Sequence of chain 1.A:
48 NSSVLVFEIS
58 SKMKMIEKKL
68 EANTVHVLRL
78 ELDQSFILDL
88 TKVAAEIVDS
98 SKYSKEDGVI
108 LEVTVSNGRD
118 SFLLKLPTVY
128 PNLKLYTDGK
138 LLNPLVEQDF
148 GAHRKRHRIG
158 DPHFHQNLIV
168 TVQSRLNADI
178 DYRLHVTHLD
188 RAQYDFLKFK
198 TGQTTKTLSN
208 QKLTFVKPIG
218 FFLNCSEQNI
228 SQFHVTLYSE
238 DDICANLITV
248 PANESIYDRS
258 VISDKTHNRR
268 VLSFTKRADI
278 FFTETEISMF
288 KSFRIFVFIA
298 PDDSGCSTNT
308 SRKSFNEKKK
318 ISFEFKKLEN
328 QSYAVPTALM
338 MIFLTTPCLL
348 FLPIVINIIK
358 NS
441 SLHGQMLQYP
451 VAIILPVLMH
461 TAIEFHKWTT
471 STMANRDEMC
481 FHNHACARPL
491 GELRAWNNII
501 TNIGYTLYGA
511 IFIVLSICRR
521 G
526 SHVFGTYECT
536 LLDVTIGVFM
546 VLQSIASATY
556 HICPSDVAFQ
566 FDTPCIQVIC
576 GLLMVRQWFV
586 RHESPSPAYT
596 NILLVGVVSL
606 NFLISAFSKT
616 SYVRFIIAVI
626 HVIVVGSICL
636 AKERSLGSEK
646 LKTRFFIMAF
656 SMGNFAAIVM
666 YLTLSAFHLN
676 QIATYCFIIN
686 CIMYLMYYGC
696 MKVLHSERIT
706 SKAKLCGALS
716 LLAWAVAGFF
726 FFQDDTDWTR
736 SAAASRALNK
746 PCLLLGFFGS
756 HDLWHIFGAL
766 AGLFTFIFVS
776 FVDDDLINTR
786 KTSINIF

A small-molecule ligand and the protein it binds are described below.
Small molecule (SMILES): CC(=O)N[C@H]1[C@H](O[C@H]2[C@H](O)[C@@H](NC(C)=O)CO[C@@H]2CO)O[C@H](CO)[C@@H](O)[C@@H]1O

Binding-site contacts:
Ligand atom C1 contacts residue ASN221 of chain 1.A at 3.1 Å.
Ligand atom O7 contacts residue PHE219 of chain 1.A at 4.0 Å.
Ligand atom C2 contacts residue ASN221 of chain 1.A at 4.2 Å.
Ligand atom C7 contacts residue SER289 of chain 1.A at 4.2 Å.
Ligand atom N2 contacts residue ASN221 of chain 1.A at 4.2 Å.
Ligand atom C8 contacts residue PHE219 of chain 1.A at 3.5 Å (hydrophobic).
Ligand atom C6 contacts residue GLU224 of chain 1.A at 4.0 Å.
Ligand atom C7 contacts residue PHE219 of chain 1.A at 4.0 Å (hydrophobic).
Ligand atom C8 contacts residue ALA249 of chain 1.A at 4.1 Å (hydrophobic).
Ligand atom C7 contacts residue ASN221 of chain 1.A at 4.4 Å.
Ligand atom C5 contacts residue ASN221 of chain 1.A at 4.1 Å.
Ligand atom O5 contacts residue GLU224 of chain 1.A at 4.4 Å.
Ligand atom O5 contacts residue ASN221 of chain 1.A at 2.8 Å (h-bond).
Ligand atom N2 contacts residue SER289 of chain 1.A at 4.2 Å.
Ligand atom O6 contacts residue GLU224 of chain 1.A at 4.0 Å.
Ligand atom C8 contacts residue SER289 of chain 1.A at 3.5 Å.